Binding-site contacts:
Ligand atom O04 contacts residue ILE95 of chain 1.A at 3.8 Å.
Ligand atom C19 contacts residue VAL66 of chain 1.A at 3.5 Å (hydrophobic).
Ligand atom CL5 contacts residue ASN118 of chain 1.A at 3.7 Å.
Ligand atom C15 contacts residue VAL116 of chain 1.A at 3.8 Å (hydrophobic).
Ligand atom C12 contacts residue VAL116 of chain 1.A at 3.0 Å (hydrophobic).
Ligand atom C15 contacts residue ASN118 of chain 1.A at 3.9 Å.
Ligand atom CL5 contacts residue VAL116 of chain 1.A at 3.9 Å.
Ligand atom C08 contacts residue PHE113 of chain 1.A at 3.5 Å (hydrophobic).
Ligand atom C10 contacts residue ILE174 of chain 1.A at 3.8 Å (hydrophobic).
Ligand atom C17 contacts residue MET163 of chain 1.A at 3.7 Å (hydrophobic).
Ligand atom C21 contacts residue VAL66 of chain 1.A at 3.3 Å (hydrophobic).
Ligand atom O02 contacts residue GLU114 of chain 1.A at 3.5 Å (salt-bridge).
Ligand atom C07 contacts residue ILE174 of chain 1.A at 3.7 Å (hydrophobic).
Ligand atom O13 contacts residue MET163 of chain 1.A at 3.7 Å.
Ligand atom O02 contacts residue HIS115 of chain 1.A at 3.1 Å.
Ligand atom C23 contacts residue MET163 of chain 1.A at 3.5 Å (hydrophobic).
Ligand atom CL6 contacts residue ARG47 of chain 1.A at 3.6 Å.
Ligand atom O04 contacts residue PHE113 of chain 1.A at 3.8 Å.
Ligand atom C17 contacts residue LEU45 of chain 1.A at 3.9 Å (hydrophobic).
Ligand atom O01 contacts residue LYS68 of chain 1.A at 3.8 Å.
Ligand atom C20 contacts residue VAL66 of chain 1.A at 3.8 Å (hydrophobic).
Ligand atom O04 contacts residue GLU114 of chain 1.A at 2.8 Å (salt-bridge).
Ligand atom O04 contacts residue VAL66 of chain 1.A at 3.7 Å.
Ligand atom C16 contacts residue PHE113 of chain 1.A at 3.9 Å (hydrophobic).
Ligand atom C22 contacts residue VAL116 of chain 1.A at 3.9 Å (hydrophobic).
Ligand atom C22 contacts residue VAL66 of chain 1.A at 3.8 Å (hydrophobic).
Ligand atom C08 contacts residue ILE174 of chain 1.A at 3.7 Å (hydrophobic).
Ligand atom C14 contacts residue PHE113 of chain 1.A at 3.8 Å (hydrophobic).
Ligand atom O01 contacts residue ASP175 of chain 1.A at 2.9 Å (salt-bridge).
Ligand atom O03 contacts residue ASP175 of chain 1.A at 3.7 Å.
Ligand atom C12 contacts residue HIS115 of chain 1.A at 3.9 Å.
Ligand atom C18 contacts residue ILE174 of chain 1.A at 3.8 Å (hydrophobic).
Ligand atom C14 contacts residue LYS68 of chain 1.A at 3.6 Å.
Ligand atom O03 contacts residue LYS68 of chain 1.A at 2.8 Å (salt-bridge).
Ligand atom C14 contacts residue ASP175 of chain 1.A at 3.5 Å.
Ligand atom O02 contacts residue VAL116 of chain 1.A at 2.6 Å (h-bond).
Ligand atom C09 contacts residue ILE174 of chain 1.A at 3.7 Å (hydrophobic).
Ligand atom O01 contacts residue PHE113 of chain 1.A at 3.4 Å.
Ligand atom O02 contacts residue VAL66 of chain 1.A at 3.5 Å.
Ligand atom C21 contacts residue VAL116 of chain 1.A at 3.8 Å (hydrophobic).

Sequence of chain 1.A:
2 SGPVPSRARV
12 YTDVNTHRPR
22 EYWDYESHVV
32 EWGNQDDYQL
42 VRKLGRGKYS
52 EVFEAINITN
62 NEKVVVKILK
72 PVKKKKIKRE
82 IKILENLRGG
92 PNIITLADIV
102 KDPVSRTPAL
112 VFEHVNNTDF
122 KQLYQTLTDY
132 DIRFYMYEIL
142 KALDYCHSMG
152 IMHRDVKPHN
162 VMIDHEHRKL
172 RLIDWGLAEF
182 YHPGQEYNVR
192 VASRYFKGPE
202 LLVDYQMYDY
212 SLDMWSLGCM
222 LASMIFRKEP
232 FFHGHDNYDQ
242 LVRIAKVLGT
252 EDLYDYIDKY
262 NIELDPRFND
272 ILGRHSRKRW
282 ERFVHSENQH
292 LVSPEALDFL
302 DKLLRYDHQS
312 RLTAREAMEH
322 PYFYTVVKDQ

This protein binds this small molecule.
Small molecule (SMILES): O=C(O)c1ccc(-c2oc3c(Cl)cc(Cl)cc3c(=O)c2O)cc1